Binding-site contacts:
Ligand atom C9 contacts residue PRO44 of chain 1.A at 3.4 Å (hydrophobic).
Ligand atom O1 contacts residue ARG57 of chain 1.A at 3.4 Å.
Ligand atom O1 contacts residue TRP42 of chain 1.A at 3.4 Å.
Ligand atom C8 contacts residue PRO44 of chain 1.A at 3.7 Å (hydrophobic).
Ligand atom N10 contacts residue LYS45 of chain 1.A at 3.5 Å (salt-bridge).
Ligand atom C9 contacts residue VAL56 of chain 1.A at 4.0 Å (hydrophobic).
Ligand atom C11 contacts residue LYS55 of chain 1.A at 4.3 Å.
Ligand atom C8 contacts residue LYS55 of chain 1.A at 3.3 Å.
Ligand atom C12 contacts residue VAL56 of chain 1.A at 4.4 Å (hydrophobic).
Ligand atom N10 contacts residue VAL56 of chain 1.A at 3.1 Å (h-bond).
Ligand atom O3 contacts residue TRP42 of chain 1.A at 4.4 Å.
Ligand atom C12 contacts residue ARG57 of chain 1.A at 4.2 Å.
Ligand atom C7 contacts residue PRO44 of chain 1.A at 3.9 Å (hydrophobic).
Ligand atom C12 contacts residue TRP42 of chain 1.A at 3.9 Å (hydrophobic).
Ligand atom C2 contacts residue TRP42 of chain 1.A at 3.7 Å (hydrophobic).
Ligand atom C9 contacts residue LYS55 of chain 1.A at 3.7 Å.
Ligand atom C11 contacts residue VAL56 of chain 1.A at 4.1 Å (hydrophobic).
Ligand atom N10 contacts residue LYS55 of chain 1.A at 4.0 Å.
Ligand atom C4 contacts residue TRP42 of chain 1.A at 4.1 Å (hydrophobic).
Ligand atom C9 contacts residue LYS45 of chain 1.A at 3.4 Å.
Ligand atom N10 contacts residue PRO44 of chain 1.A at 3.4 Å.
Ligand atom C7 contacts residue LYS55 of chain 1.A at 3.6 Å.
Ligand atom C11 contacts residue PRO44 of chain 1.A at 3.7 Å (hydrophobic).
Ligand atom C6 contacts residue LYS55 of chain 1.A at 3.7 Å.
Ligand atom C12 contacts residue PRO44 of chain 1.A at 4.4 Å (hydrophobic).

Sequence of chain 1.A:
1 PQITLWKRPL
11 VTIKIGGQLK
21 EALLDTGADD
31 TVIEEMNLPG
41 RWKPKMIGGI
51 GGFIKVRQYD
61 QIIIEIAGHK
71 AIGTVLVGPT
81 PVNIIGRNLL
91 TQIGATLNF

The small molecule below binds the protein below.
Small molecule (SMILES): O=C(O)c1ccc2cc[nH]c2c1